A protein and the small-molecule ligand that binds it are described below.
Small molecule (SMILES): CC(=O)CO

Sequence of chain 1.B:
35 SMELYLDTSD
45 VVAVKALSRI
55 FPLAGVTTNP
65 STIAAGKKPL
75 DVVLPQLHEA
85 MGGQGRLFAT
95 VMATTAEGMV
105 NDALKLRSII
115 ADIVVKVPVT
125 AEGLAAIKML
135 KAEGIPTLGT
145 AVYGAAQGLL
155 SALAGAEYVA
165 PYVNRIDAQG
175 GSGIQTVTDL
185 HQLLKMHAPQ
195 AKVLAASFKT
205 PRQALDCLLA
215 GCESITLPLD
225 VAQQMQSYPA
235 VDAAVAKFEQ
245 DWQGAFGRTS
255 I

Binding-site contacts:
Ligand atom C contacts residue THR144 of chain 1.B at 4.5 Å.
Ligand atom CM1 contacts residue ASN63 of chain 1.B at 3.9 Å.
Ligand atom CM1 contacts residue LYS120 of chain 1.B at 2.6 Å.
Ligand atom CM1 contacts residue THR220 of chain 1.B at 4.5 Å.
Ligand atom O1 contacts residue THR61 of chain 1.B at 3.5 Å (h-bond).
Ligand atom O1 contacts residue ASP41 of chain 1.B at 2.6 Å (salt-bridge).
Ligand atom CM1 contacts residue ALA200 of chain 1.B at 4.4 Å (hydrophobic).
Ligand atom CM1 contacts residue LW21 of chain 1.P at 3.6 Å.
Ligand atom CM2 contacts residue THR61 of chain 1.B at 4.5 Å.
Ligand atom C contacts residue THR62 of chain 1.B at 4.2 Å.
Ligand atom O1 contacts residue ASN63 of chain 1.B at 3.1 Å (h-bond).
Ligand atom C contacts residue THR61 of chain 1.B at 3.8 Å.
Ligand atom CM2 contacts residue LYS120 of chain 1.B at 2.5 Å.
Ligand atom C contacts residue LYS120 of chain 1.B at 1.4 Å.
Ligand atom O1 contacts residue LYS120 of chain 1.B at 2.7 Å (salt-bridge).
Ligand atom O1 contacts residue LW21 of chain 1.P at 3.9 Å.
Ligand atom CM2 contacts residue LEU142 of chain 1.B at 4.2 Å (hydrophobic).
Ligand atom O1 contacts residue THR62 of chain 1.B at 3.6 Å (h-bond).
Ligand atom CM2 contacts residue ALA200 of chain 1.B at 4.2 Å (hydrophobic).
Ligand atom CM2 contacts residue THR144 of chain 1.B at 4.0 Å.
Ligand atom C contacts residue ASP41 of chain 1.B at 4.3 Å.
Ligand atom CM1 contacts residue ASP41 of chain 1.B at 3.2 Å.
Ligand atom CM2 contacts residue ALA164 of chain 1.B at 3.8 Å (hydrophobic).
Ligand atom CM1 contacts residue THR61 of chain 1.B at 3.8 Å.